Sequence of chain 1.A:
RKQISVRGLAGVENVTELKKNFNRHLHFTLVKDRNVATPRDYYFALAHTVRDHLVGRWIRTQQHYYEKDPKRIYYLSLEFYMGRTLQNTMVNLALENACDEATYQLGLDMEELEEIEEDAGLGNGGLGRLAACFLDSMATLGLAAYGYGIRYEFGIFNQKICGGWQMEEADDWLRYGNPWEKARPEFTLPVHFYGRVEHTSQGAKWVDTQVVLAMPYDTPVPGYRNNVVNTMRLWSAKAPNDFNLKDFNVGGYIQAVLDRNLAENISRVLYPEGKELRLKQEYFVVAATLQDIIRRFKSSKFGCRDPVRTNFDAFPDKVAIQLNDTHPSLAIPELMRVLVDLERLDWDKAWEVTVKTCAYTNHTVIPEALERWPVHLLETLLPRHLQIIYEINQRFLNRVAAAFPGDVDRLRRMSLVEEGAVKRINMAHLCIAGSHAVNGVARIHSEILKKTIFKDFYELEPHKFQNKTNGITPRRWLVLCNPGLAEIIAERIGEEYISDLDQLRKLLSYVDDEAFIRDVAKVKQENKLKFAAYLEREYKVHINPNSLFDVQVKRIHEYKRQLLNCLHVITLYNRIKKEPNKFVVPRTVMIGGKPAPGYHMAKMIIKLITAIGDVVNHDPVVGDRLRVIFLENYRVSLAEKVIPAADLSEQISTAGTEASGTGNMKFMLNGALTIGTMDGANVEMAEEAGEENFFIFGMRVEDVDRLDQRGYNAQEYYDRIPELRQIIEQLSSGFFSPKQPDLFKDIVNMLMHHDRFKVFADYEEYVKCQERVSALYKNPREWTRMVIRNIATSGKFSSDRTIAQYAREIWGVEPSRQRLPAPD

A small-molecule ligand and the protein it binds are described below.
Small molecule (SMILES): OC[C@@H]1[C@@H](O)[C@H](O)[C@@H](O)c2nnnn21

Binding-site contacts:
Ligand atom O3 contacts residue GLY675 of chain 1.A at 3.0 Å (h-bond).
Ligand atom N21 contacts residue HIS377 of chain 1.A at 3.5 Å (h-bond).
Ligand atom N17 contacts residue LEU136 of chain 1.A at 3.1 Å (h-bond).
Ligand atom C1 contacts residue PO41 of chain 1.E at 3.2 Å.
Ligand atom N17 contacts residue PO41 of chain 1.E at 3.5 Å (h-bond).
Ligand atom C6 contacts residue GLY135 of chain 1.A at 3.9 Å.
Ligand atom O6 contacts residue HIS377 of chain 1.A at 2.7 Å (h-bond).
Ligand atom C5 contacts residue GLY135 of chain 1.A at 3.9 Å.
Ligand atom O4 contacts residue GLY675 of chain 1.A at 3.0 Å (h-bond).
Ligand atom O4 contacts residue ASN484 of chain 1.A at 3.5 Å (h-bond).
Ligand atom C2 contacts residue GLU672 of chain 1.A at 3.9 Å.
Ligand atom O2 contacts residue THR378 of chain 1.A at 3.3 Å.
Ligand atom O3 contacts residue GLU672 of chain 1.A at 2.7 Å (salt-bridge).
Ligand atom O6 contacts residue ASN484 of chain 1.A at 3.0 Å (h-bond).
Ligand atom O6 contacts residue VAL455 of chain 1.A at 3.5 Å.
Ligand atom N1 contacts residue PO41 of chain 1.E at 3.0 Å (h-bond).
Ligand atom N21 contacts residue PO41 of chain 1.E at 3.7 Å.
Ligand atom C2 contacts residue THR378 of chain 1.A at 3.7 Å.
Ligand atom N18 contacts residue PO41 of chain 1.E at 3.8 Å.
Ligand atom O2 contacts residue GLU672 of chain 1.A at 3.1 Å (salt-bridge).
Ligand atom C3 contacts residue PO41 of chain 1.E at 3.5 Å.
Ligand atom O6 contacts residue LEU139 of chain 1.A at 3.8 Å.
Ligand atom N18 contacts residue HIS377 of chain 1.A at 3.6 Å.
Ligand atom N1 contacts residue LEU136 of chain 1.A at 3.8 Å.
Ligand atom C2 contacts residue PO41 of chain 1.E at 3.6 Å.
Ligand atom C5 contacts residue PO41 of chain 1.E at 3.4 Å.
Ligand atom O3 contacts residue SER674 of chain 1.A at 3.3 Å (h-bond).
Ligand atom C6 contacts residue LEU139 of chain 1.A at 3.9 Å (hydrophobic).
Ligand atom N17 contacts residue HIS377 of chain 1.A at 3.7 Å.
Ligand atom C2 contacts residue HIS377 of chain 1.A at 3.3 Å.
Ligand atom O2 contacts residue PO41 of chain 1.E at 2.8 Å (h-bond).
Ligand atom O2 contacts residue TYR573 of chain 1.A at 3.0 Å (h-bond).
Ligand atom O4 contacts residue SER674 of chain 1.A at 3.8 Å.
Ligand atom C6 contacts residue ASN484 of chain 1.A at 3.6 Å.
Ligand atom N17 contacts residue GLY135 of chain 1.A at 3.8 Å.
Ligand atom C6 contacts residue HIS377 of chain 1.A at 3.4 Å.
Ligand atom O3 contacts residue ALA673 of chain 1.A at 3.5 Å (h-bond).
Ligand atom C3 contacts residue GLU672 of chain 1.A at 3.5 Å.
Ligand atom N21 contacts residue THR378 of chain 1.A at 3.3 Å (h-bond).
Ligand atom C1 contacts residue HIS377 of chain 1.A at 3.3 Å.